Binding-site contacts:
Ligand atom C3 contacts residue LEU68 of chain 1.D at 3.9 Å (hydrophobic).
Ligand atom C1 contacts residue THR34 of chain 1.D at 3.9 Å.
Ligand atom C5 contacts residue SER37 of chain 1.D at 3.8 Å.
Ligand atom O1A contacts residue MET20 of chain 1.B at 3.6 Å.
Ligand atom C1 contacts residue ARG64 of chain 1.D at 3.4 Å.
Ligand atom O6 contacts residue SER37 of chain 1.D at 3.9 Å.
Ligand atom C1 contacts residue LYS67 of chain 1.D at 3.7 Å.
Ligand atom O9 contacts residue VN41 of chain 1.P at 2.1 Å.
Ligand atom O1A contacts residue SER37 of chain 1.D at 3.8 Å.
Ligand atom O6 contacts residue THR34 of chain 1.D at 3.3 Å (h-bond).
Ligand atom C2 contacts residue GLU56 of chain 1.B at 3.3 Å.
Ligand atom O8 contacts residue GLY55 of chain 1.B at 3.6 Å.
Ligand atom O8 contacts residue VN41 of chain 1.P at 4.1 Å.
Ligand atom O9 contacts residue ASP12 of chain 1.B at 3.1 Å (salt-bridge).
Ligand atom O1B contacts residue MET20 of chain 1.B at 3.3 Å (h-bond).
Ligand atom C8 contacts residue GLU56 of chain 1.B at 3.0 Å.
Ligand atom O1A contacts residue ARG64 of chain 1.D at 2.9 Å (salt-bridge).
Ligand atom C1 contacts residue LEU68 of chain 1.D at 3.9 Å (hydrophobic).
Ligand atom O1B contacts residue LYS67 of chain 1.D at 2.8 Å (salt-bridge).
Ligand atom O7 contacts residue SER37 of chain 1.D at 3.9 Å.
Ligand atom O1A contacts residue THR34 of chain 1.D at 3.0 Å (h-bond).
Ligand atom O1B contacts residue GLU56 of chain 1.B at 3.9 Å.
Ligand atom C1 contacts residue MET20 of chain 1.B at 3.8 Å (hydrophobic).
Ligand atom O1A contacts residue LEU68 of chain 1.D at 4.0 Å.
Ligand atom C7 contacts residue THR34 of chain 1.D at 3.9 Å.
Ligand atom C3 contacts residue SER37 of chain 1.D at 3.8 Å.
Ligand atom C8 contacts residue THR34 of chain 1.D at 4.0 Å.
Ligand atom C6 contacts residue GLU56 of chain 1.B at 3.4 Å.
Ligand atom O6 contacts residue GLU56 of chain 1.B at 3.2 Å (salt-bridge).
Ligand atom C2 contacts residue LYS67 of chain 1.D at 4.0 Å.
Ligand atom C7 contacts residue GLU56 of chain 1.B at 3.9 Å.
Ligand atom C1 contacts residue GLU56 of chain 1.B at 3.9 Å.
Ligand atom O9 contacts residue THR54 of chain 1.B at 3.8 Å.
Ligand atom O7 contacts residue THR34 of chain 1.D at 3.0 Å (h-bond).
Ligand atom C9 contacts residue VN41 of chain 1.P at 2.8 Å.
Ligand atom O2 contacts residue LYS67 of chain 1.D at 3.1 Å (salt-bridge).
Ligand atom O9 contacts residue GLU56 of chain 1.B at 3.6 Å.
Ligand atom O1B contacts residue ARG64 of chain 1.D at 2.8 Å (salt-bridge).
Ligand atom O2 contacts residue GLU56 of chain 1.B at 2.5 Å (salt-bridge).
Ligand atom O8 contacts residue GLU56 of chain 1.B at 2.8 Å (salt-bridge).

A small-molecule ligand and the protein it binds are described below.
Small molecule (SMILES): CC(=O)N[C@H]1[C@H]([C@H](O)[C@H](O)CO)O[C@](O)(C(=O)O)C[C@@H]1O

Sequence of chain 1.B:
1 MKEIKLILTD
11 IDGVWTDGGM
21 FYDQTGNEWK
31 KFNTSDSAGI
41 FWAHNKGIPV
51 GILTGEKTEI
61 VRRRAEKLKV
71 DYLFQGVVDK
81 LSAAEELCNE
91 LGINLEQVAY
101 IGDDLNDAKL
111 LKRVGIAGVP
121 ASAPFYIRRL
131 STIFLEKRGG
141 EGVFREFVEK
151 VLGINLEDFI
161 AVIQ

Sequence of chain 1.D:
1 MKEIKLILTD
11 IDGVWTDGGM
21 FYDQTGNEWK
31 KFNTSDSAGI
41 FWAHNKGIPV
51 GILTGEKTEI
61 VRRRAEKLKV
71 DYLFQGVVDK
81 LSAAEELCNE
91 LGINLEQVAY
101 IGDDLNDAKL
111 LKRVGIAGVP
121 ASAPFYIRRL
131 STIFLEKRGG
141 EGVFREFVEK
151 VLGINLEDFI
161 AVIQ